Sequence of chain 1.D:
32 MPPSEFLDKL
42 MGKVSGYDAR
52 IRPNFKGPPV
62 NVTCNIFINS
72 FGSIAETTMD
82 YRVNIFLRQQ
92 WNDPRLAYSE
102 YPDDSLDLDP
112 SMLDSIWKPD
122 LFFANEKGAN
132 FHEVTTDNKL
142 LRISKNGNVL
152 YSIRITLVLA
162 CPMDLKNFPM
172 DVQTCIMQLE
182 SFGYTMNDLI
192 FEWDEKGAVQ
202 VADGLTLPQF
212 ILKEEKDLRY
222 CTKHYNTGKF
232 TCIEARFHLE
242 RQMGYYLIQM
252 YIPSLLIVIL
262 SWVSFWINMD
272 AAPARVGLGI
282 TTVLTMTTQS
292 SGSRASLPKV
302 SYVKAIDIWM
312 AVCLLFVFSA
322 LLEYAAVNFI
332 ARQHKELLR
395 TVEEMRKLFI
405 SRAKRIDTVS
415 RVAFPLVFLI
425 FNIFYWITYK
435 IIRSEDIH

Sequence of chain 1.C:
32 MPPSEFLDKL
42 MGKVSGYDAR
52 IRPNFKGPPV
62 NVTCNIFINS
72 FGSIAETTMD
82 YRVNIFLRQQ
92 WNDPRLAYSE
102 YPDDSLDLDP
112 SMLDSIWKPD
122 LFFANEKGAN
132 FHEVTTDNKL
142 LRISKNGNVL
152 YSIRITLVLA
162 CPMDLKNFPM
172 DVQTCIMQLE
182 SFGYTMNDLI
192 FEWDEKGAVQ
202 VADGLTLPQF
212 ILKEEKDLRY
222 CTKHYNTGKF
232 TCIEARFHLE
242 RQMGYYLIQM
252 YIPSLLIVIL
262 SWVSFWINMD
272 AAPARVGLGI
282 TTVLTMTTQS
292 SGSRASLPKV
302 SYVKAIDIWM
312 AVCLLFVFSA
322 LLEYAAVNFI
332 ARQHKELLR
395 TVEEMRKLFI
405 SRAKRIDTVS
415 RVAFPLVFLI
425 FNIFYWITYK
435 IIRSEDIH

The small molecule below binds the protein below.
Small molecule (SMILES): NCC(=O)O

Binding-site contacts:
Ligand atom OXT contacts residue PHE183 of chain 1.C at 4.4 Å.
Ligand atom CA contacts residue PHE183 of chain 1.C at 4.1 Å (hydrophobic).
Ligand atom N contacts residue PHE231 of chain 1.C at 3.3 Å.
Ligand atom C contacts residue LEU141 of chain 1.D at 4.1 Å (hydrophobic).
Ligand atom O contacts residue PHE87 of chain 1.D at 4.2 Å.
Ligand atom OXT contacts residue ARG89 of chain 1.D at 4.1 Å.
Ligand atom CA contacts residue LEU141 of chain 1.D at 4.4 Å (hydrophobic).
Ligand atom O contacts residue TYR226 of chain 1.C at 4.4 Å.
Ligand atom N contacts residue PHE183 of chain 1.C at 2.8 Å (h-bond).
Ligand atom C contacts residue PHE231 of chain 1.C at 4.3 Å (hydrophobic).
Ligand atom C contacts residue THR228 of chain 1.C at 4.0 Å.
Ligand atom CA contacts residue TYR226 of chain 1.C at 4.4 Å (hydrophobic).
Ligand atom OXT contacts residue THR228 of chain 1.C at 4.4 Å.
Ligand atom CA contacts residue PHE87 of chain 1.D at 3.7 Å (hydrophobic).
Ligand atom N contacts residue LEU141 of chain 1.D at 3.6 Å.
Ligand atom CA contacts residue PHE231 of chain 1.C at 3.6 Å (hydrophobic).
Ligand atom O contacts residue THR228 of chain 1.C at 3.5 Å (h-bond).
Ligand atom C contacts residue PHE87 of chain 1.D at 4.1 Å (hydrophobic).
Ligand atom O contacts residue ARG89 of chain 1.D at 3.0 Å (salt-bridge).
Ligand atom C contacts residue ARG89 of chain 1.D at 4.0 Å.
Ligand atom OXT contacts residue SER153 of chain 1.D at 3.5 Å (h-bond).
Ligand atom OXT contacts residue LEU141 of chain 1.D at 3.3 Å.